Sequence of chain 1.D:
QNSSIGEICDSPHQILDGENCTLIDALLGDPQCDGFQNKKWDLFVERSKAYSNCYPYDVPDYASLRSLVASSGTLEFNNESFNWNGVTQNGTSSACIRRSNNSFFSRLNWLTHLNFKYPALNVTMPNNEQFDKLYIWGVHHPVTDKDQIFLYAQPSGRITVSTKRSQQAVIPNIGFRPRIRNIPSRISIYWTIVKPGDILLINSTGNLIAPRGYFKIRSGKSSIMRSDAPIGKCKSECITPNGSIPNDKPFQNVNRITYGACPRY

Binding-site contacts:
Ligand atom O5 contacts residue ARG219 of chain 1.D at 3.9 Å.
Ligand atom O7 contacts residue GLN96 of chain 1.D at 4.0 Å.
Ligand atom C7 contacts residue ASN97 of chain 1.D at 3.5 Å.
Ligand atom C6 contacts residue ARG219 of chain 1.D at 4.2 Å.
Ligand atom O7 contacts residue ASN97 of chain 1.D at 3.7 Å.
Ligand atom C8 contacts residue GLN96 of chain 1.D at 4.3 Å.
Ligand atom C4 contacts residue ASN97 of chain 1.D at 4.2 Å.
Ligand atom O5 contacts residue ASN97 of chain 1.D at 2.4 Å (h-bond).
Ligand atom C3 contacts residue ASN97 of chain 1.D at 3.8 Å.
Ligand atom C5 contacts residue ASN97 of chain 1.D at 3.7 Å.
Ligand atom C1 contacts residue ASN97 of chain 1.D at 1.4 Å.
Ligand atom C5 contacts residue ARG219 of chain 1.D at 4.0 Å.
Ligand atom C2 contacts residue ASN97 of chain 1.D at 2.4 Å.
Ligand atom N2 contacts residue ASN97 of chain 1.D at 2.9 Å (h-bond).
Ligand atom C1 contacts residue ARG219 of chain 1.D at 4.3 Å.

A small-molecule ligand and the protein it binds are described below.
Small molecule (SMILES): CC(=O)N[C@@H]1[C@@H](O)[C@H](O)[C@@H](CO)O[C@H]1O